The small molecule below binds the protein below.
Small molecule (SMILES): CC(=O)Nc1ccc(NC(C)=O)cc1

Binding-site contacts:
Ligand atom CE contacts residue ALA11 of chain 1.C at 3.4 Å (hydrophobic).
Ligand atom CA contacts residue GLU265 of chain 1.A at 3.1 Å.
Ligand atom CA contacts residue ALA12 of chain 1.C at 4.2 Å (hydrophobic).
Ligand atom OA contacts residue CYS15 of chain 1.C at 3.3 Å (h-bond).
Ligand atom CF contacts residue CYS8 of chain 1.C at 4.4 Å (hydrophobic).
Ligand atom CF contacts residue ALA11 of chain 1.C at 4.2 Å (hydrophobic).
Ligand atom CH contacts residue CYS8 of chain 1.C at 1.7 Å (hydrophobic).
Ligand atom CD contacts residue ALA12 of chain 1.C at 4.3 Å (hydrophobic).
Ligand atom CJ contacts residue CYS15 of chain 1.C at 2.8 Å (hydrophobic).
Ligand atom NB contacts residue CYS15 of chain 1.C at 3.5 Å.
Ligand atom CH contacts residue GLU265 of chain 1.A at 3.9 Å.
Ligand atom CK contacts residue CYS15 of chain 1.C at 1.8 Å (hydrophobic).
Ligand atom OB contacts residue GLU265 of chain 1.A at 2.6 Å (salt-bridge).
Ligand atom NA contacts residue TYR7 of chain 1.C at 4.2 Å.
Ligand atom NA contacts residue GLU265 of chain 1.A at 4.0 Å.
Ligand atom CB contacts residue GLU265 of chain 1.A at 4.0 Å.
Ligand atom CE contacts residue ALA12 of chain 1.C at 4.5 Å (hydrophobic).
Ligand atom CD contacts residue ALA11 of chain 1.C at 3.4 Å (hydrophobic).
Ligand atom CC contacts residue ALA12 of chain 1.C at 4.3 Å (hydrophobic).
Ligand atom NA contacts residue CYS8 of chain 1.C at 3.5 Å (h-bond).
Ligand atom CC contacts residue ALA11 of chain 1.C at 4.2 Å (hydrophobic).
Ligand atom CF contacts residue GLU265 of chain 1.A at 4.1 Å.
Ligand atom CB contacts residue ALA12 of chain 1.C at 4.1 Å (hydrophobic).
Ligand atom CG contacts residue CYS8 of chain 1.C at 2.8 Å (hydrophobic).
Ligand atom CE contacts residue TYR7 of chain 1.C at 4.3 Å (hydrophobic).
Ligand atom NB contacts residue ALA11 of chain 1.C at 4.0 Å.
Ligand atom CG contacts residue GLU265 of chain 1.A at 3.2 Å.
Ligand atom OB contacts residue CYS8 of chain 1.C at 3.6 Å.

Sequence of chain 1.A:
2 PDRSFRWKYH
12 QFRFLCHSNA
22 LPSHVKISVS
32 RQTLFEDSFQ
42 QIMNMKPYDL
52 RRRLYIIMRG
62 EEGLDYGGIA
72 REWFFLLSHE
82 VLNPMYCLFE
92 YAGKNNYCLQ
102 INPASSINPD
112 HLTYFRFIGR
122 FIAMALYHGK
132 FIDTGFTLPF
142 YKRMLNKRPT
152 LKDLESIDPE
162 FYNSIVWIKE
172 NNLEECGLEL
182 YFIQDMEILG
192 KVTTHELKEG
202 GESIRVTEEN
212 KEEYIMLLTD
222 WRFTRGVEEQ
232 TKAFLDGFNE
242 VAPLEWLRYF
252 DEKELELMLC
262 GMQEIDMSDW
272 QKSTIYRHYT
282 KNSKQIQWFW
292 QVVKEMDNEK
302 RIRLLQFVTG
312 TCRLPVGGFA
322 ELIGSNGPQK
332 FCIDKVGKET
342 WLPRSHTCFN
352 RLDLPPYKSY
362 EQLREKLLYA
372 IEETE

Sequence of chain 1.C:
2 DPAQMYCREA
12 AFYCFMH